Binding-site contacts:
Ligand atom CB contacts residue TYR219 of chain 1.B at 3.9 Å (hydrophobic).
Ligand atom C contacts residue TYR132 of chain 1.B at 4.4 Å (hydrophobic).
Ligand atom CB contacts residue TYR132 of chain 1.B at 3.6 Å (hydrophobic).
Ligand atom N contacts residue LYS335 of chain 1.B at 3.9 Å.
Ligand atom O contacts residue ARG310 of chain 1.B at 2.9 Å (salt-bridge).
Ligand atom C contacts residue GLU272 of chain 1.B at 3.8 Å.
Ligand atom OXT contacts residue HIS312 of chain 1.B at 4.2 Å.
Ligand atom O contacts residue LYS335 of chain 1.B at 2.8 Å (salt-bridge).
Ligand atom OXT contacts residue ARG310 of chain 1.B at 2.9 Å (salt-bridge).
Ligand atom CA contacts residue TYR219 of chain 1.B at 4.1 Å (hydrophobic).
Ligand atom N contacts residue GLU794 of chain 1.B at 3.5 Å (salt-bridge).
Ligand atom C contacts residue HIS312 of chain 1.B at 3.7 Å.
Ligand atom N contacts residue TYR132 of chain 1.B at 4.1 Å.
Ligand atom OG contacts residue ILE370 of chain 1.B at 3.6 Å.
Ligand atom CA contacts residue GLU339 of chain 1.B at 3.8 Å.
Ligand atom C contacts residue HIS369 of chain 1.B at 3.8 Å.
Ligand atom OXT contacts residue HIS369 of chain 1.B at 4.2 Å.
Ligand atom C contacts residue GLU339 of chain 1.B at 4.1 Å.
Ligand atom OXT contacts residue TYR219 of chain 1.B at 2.7 Å (h-bond).
Ligand atom N contacts residue HIS312 of chain 1.B at 4.0 Å.
Ligand atom O contacts residue HIS369 of chain 1.B at 3.4 Å (h-bond).
Ligand atom CB contacts residue HIS369 of chain 1.B at 4.1 Å.
Ligand atom N contacts residue GLU272 of chain 1.B at 3.3 Å (salt-bridge).
Ligand atom OG contacts residue GLU339 of chain 1.B at 3.4 Å (salt-bridge).
Ligand atom CB contacts residue GLU339 of chain 1.B at 4.0 Å.
Ligand atom OXT contacts residue TRP168 of chain 1.B at 3.8 Å.
Ligand atom CA contacts residue HIS312 of chain 1.B at 4.2 Å.
Ligand atom O contacts residue GLU272 of chain 1.B at 4.2 Å.
Ligand atom OXT contacts residue GLU272 of chain 1.B at 4.3 Å.
Ligand atom OG contacts residue HIS369 of chain 1.B at 2.9 Å (h-bond).
Ligand atom C contacts residue LYS335 of chain 1.B at 3.9 Å.
Ligand atom C contacts residue ARG310 of chain 1.B at 3.7 Å.
Ligand atom N contacts residue GLU339 of chain 1.B at 2.8 Å (salt-bridge).
Ligand atom CA contacts residue HIS369 of chain 1.B at 4.3 Å.
Ligand atom C contacts residue TYR219 of chain 1.B at 3.7 Å (hydrophobic).
Ligand atom O contacts residue HIS312 of chain 1.B at 3.3 Å (h-bond).
Ligand atom CA contacts residue TYR132 of chain 1.B at 3.4 Å (hydrophobic).
Ligand atom N contacts residue HIS369 of chain 1.B at 4.5 Å.
Ligand atom CA contacts residue GLU272 of chain 1.B at 3.4 Å.
Ligand atom O contacts residue GLU339 of chain 1.B at 3.6 Å.

Sequence of chain 1.B:
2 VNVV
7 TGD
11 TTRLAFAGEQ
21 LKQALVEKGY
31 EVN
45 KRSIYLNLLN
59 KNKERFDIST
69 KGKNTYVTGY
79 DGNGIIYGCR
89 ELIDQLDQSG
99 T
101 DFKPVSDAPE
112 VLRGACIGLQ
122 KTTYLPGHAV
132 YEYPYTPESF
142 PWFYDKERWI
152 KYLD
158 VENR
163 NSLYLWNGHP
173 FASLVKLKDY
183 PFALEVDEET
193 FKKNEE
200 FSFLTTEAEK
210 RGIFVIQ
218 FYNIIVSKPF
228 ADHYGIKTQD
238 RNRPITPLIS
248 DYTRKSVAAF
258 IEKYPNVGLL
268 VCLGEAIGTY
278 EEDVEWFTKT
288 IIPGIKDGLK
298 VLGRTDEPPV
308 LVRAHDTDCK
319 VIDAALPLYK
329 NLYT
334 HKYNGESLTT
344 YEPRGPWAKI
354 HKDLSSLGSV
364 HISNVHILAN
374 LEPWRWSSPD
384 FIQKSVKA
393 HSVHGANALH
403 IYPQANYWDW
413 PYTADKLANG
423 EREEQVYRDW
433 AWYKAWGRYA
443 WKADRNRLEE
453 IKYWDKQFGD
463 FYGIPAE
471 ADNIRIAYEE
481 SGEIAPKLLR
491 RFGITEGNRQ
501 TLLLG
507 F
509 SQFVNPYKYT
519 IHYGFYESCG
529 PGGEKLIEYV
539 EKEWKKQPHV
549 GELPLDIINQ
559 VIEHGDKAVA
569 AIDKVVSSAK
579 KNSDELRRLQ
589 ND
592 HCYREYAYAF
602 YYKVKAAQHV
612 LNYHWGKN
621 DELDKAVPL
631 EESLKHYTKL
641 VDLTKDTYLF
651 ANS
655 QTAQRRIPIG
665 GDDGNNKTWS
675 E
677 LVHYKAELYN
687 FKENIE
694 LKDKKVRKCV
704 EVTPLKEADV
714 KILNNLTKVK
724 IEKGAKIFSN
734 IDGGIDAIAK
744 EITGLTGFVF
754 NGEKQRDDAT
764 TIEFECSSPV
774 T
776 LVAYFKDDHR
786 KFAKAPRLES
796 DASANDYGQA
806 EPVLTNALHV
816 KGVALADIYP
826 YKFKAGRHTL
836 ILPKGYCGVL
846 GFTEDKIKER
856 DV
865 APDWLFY

The protein below binds the small molecule below.
Small molecule (SMILES): N[C@@H](CO)C(=O)O